Binding-site contacts:
Ligand atom F31 contacts residue ASP187 of chain 1.A at 3.1 Å.
Ligand atom O36 contacts residue VAL166 of chain 1.A at 3.3 Å (h-bond).
Ligand atom F31 contacts residue HIS41 of chain 1.A at 3.4 Å.
Ligand atom F33 contacts residue HIS164 of chain 1.A at 3.1 Å.
Ligand atom O09 contacts residue SER144 of chain 1.A at 3.3 Å (h-bond).
Ligand atom C13 contacts residue MET49 of chain 1.A at 3.6 Å (hydrophobic).
Ligand atom C06 contacts residue SER144 of chain 1.A at 3.6 Å.
Ligand atom N04 contacts residue SER144 of chain 1.A at 3.6 Å.
Ligand atom C08 contacts residue CYS145 of chain 1.A at 3.6 Å (hydrophobic).
Ligand atom C30 contacts residue HIS41 of chain 1.A at 3.6 Å.
Ligand atom CL2 contacts residue CYS145 of chain 1.A at 3.7 Å.
Ligand atom C21 contacts residue THR25 of chain 1.A at 3.5 Å.
Ligand atom N19 contacts residue THR26 of chain 1.A at 3.0 Å (h-bond).
Ligand atom C06 contacts residue HIS163 of chain 1.A at 3.7 Å.
Ligand atom N04 contacts residue HIS163 of chain 1.A at 3.2 Å (h-bond).
Ligand atom F33 contacts residue CYS145 of chain 1.A at 3.4 Å.
Ligand atom N37 contacts residue LEU141 of chain 1.A at 3.5 Å (h-bond).
Ligand atom N19 contacts residue THR25 of chain 1.A at 3.4 Å.
Ligand atom O36 contacts residue HIS164 of chain 1.A at 3.5 Å (h-bond).
Ligand atom N02 contacts residue PHE140 of chain 1.A at 3.7 Å.
Ligand atom C01 contacts residue ASN142 of chain 1.A at 3.6 Å.
Ligand atom C21 contacts residue THR26 of chain 1.A at 3.2 Å.
Ligand atom C03 contacts residue VAL166 of chain 1.A at 3.5 Å (hydrophobic).
Ligand atom C32 contacts residue HIS41 of chain 1.A at 3.5 Å.
Ligand atom N12 contacts residue MET49 of chain 1.A at 3.6 Å.
Ligand atom C35 contacts residue HIS164 of chain 1.A at 3.6 Å.
Ligand atom C32 contacts residue HIS164 of chain 1.A at 3.3 Å.
Ligand atom O09 contacts residue CYS145 of chain 1.A at 3.1 Å (h-bond).
Ligand atom C20 contacts residue THR26 of chain 1.A at 3.6 Å.
Ligand atom N04 contacts residue PHE140 of chain 1.A at 3.5 Å.
Ligand atom N02 contacts residue VAL166 of chain 1.A at 3.6 Å.
Ligand atom F28 contacts residue GLN189 of chain 1.A at 3.4 Å.
Ligand atom C05 contacts residue SER144 of chain 1.A at 3.6 Å.
Ligand atom C18 contacts residue THR24 of chain 1.A at 3.2 Å.
Ligand atom C34 contacts residue HIS164 of chain 1.A at 3.1 Å.
Ligand atom F31 contacts residue ARG188 of chain 1.A at 3.5 Å.
Ligand atom F33 contacts residue HIS41 of chain 1.A at 3.5 Å.
Ligand atom C03 contacts residue PHE140 of chain 1.A at 3.2 Å (hydrophobic).
Ligand atom O09 contacts residue GLY143 of chain 1.A at 3.1 Å (h-bond).
Ligand atom O36 contacts residue MET165 of chain 1.A at 3.1 Å.

Sequence of chain 1.B:
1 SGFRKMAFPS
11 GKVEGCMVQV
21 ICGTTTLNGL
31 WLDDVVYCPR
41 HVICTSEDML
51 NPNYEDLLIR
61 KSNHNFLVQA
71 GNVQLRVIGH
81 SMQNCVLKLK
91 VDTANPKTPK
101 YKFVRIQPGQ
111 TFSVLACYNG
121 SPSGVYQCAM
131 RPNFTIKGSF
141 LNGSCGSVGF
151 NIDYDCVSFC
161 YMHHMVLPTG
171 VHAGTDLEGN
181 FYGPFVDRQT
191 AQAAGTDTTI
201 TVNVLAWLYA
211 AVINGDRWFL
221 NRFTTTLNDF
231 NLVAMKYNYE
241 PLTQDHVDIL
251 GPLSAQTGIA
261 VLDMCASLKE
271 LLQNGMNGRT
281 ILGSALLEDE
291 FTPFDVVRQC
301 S

A small-molecule ligand and the protein it binds are described below.
Small molecule (SMILES): Cn1cnc(Cn2c(=O)nc(Nc3cc4cn(C)nc4cc3Cl)n(Cc3cc(F)c(F)cc3F)c2=O)n1

Sequence of chain 1.A:
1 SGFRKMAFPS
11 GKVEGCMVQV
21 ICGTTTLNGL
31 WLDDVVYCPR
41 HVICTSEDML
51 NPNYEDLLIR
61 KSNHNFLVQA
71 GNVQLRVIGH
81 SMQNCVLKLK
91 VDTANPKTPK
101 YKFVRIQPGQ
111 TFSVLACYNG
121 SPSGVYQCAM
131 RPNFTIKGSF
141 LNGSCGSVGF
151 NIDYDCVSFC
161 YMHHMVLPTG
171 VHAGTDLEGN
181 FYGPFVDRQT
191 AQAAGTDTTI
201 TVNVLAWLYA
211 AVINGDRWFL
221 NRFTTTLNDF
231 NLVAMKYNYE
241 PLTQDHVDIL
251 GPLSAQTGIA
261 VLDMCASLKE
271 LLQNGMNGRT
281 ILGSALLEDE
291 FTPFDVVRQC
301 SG